Sequence of chain 2.B:
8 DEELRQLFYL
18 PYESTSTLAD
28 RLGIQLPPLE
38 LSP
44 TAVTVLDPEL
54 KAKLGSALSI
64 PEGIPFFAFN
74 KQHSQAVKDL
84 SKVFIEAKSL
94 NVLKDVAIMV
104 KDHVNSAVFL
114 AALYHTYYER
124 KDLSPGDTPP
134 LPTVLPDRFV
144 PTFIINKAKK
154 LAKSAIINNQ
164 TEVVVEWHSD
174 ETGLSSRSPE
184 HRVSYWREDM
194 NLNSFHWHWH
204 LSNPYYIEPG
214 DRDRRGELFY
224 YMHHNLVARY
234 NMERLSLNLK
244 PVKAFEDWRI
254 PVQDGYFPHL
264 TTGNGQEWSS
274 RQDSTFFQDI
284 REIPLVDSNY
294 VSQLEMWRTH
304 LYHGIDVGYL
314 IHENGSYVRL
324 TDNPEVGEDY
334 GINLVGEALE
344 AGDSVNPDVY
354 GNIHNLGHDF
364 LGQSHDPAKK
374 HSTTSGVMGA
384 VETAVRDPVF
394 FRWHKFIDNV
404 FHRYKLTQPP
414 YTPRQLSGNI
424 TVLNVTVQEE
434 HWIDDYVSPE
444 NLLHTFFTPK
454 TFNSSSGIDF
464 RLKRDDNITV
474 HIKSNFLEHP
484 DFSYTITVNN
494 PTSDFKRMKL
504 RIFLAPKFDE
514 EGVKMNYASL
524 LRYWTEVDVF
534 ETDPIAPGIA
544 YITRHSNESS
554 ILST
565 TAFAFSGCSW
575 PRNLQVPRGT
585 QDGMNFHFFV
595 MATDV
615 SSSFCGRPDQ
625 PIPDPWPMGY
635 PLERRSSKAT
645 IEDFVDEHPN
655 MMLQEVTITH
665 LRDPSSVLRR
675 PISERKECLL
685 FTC

Binding-site contacts:
Ligand atom O7 contacts residue ARG28 of chain 2.B at 2.6 Å (salt-bridge).
Ligand atom C8 contacts residue ARG28 of chain 2.B at 3.7 Å.
Ligand atom C8 contacts residue LEU17 of chain 2.B at 4.2 Å (hydrophobic).
Ligand atom O7 contacts residue ASN456 of chain 2.B at 3.5 Å (h-bond).
Ligand atom C4 contacts residue ASN456 of chain 2.B at 4.2 Å.
Ligand atom C3 contacts residue LEU29 of chain 2.B at 4.3 Å (hydrophobic).
Ligand atom C2 contacts residue THR472 of chain 2.B at 3.9 Å.
Ligand atom N2 contacts residue ARG28 of chain 2.B at 4.2 Å.
Ligand atom C3 contacts residue ASN456 of chain 2.B at 3.7 Å.
Ligand atom C8 contacts residue HIS474 of chain 2.B at 4.2 Å.
Ligand atom C8 contacts residue THR472 of chain 2.B at 4.3 Å.
Ligand atom O3 contacts residue LEU29 of chain 2.B at 3.9 Å.
Ligand atom C7 contacts residue THR472 of chain 2.B at 4.2 Å.
Ligand atom C5 contacts residue SER459 of chain 2.B at 4.3 Å.
Ligand atom O3 contacts residue ARG28 of chain 2.B at 3.1 Å (salt-bridge).
Ligand atom O6 contacts residue SER458 of chain 2.B at 4.0 Å.
Ligand atom C3 contacts residue ARG28 of chain 2.B at 4.3 Å.
Ligand atom C2 contacts residue ASN456 of chain 2.B at 2.4 Å.
Ligand atom C6 contacts residue SER459 of chain 2.B at 4.0 Å.
Ligand atom C1 contacts residue ASN456 of chain 2.B at 1.4 Å.
Ligand atom C7 contacts residue ASN456 of chain 2.B at 3.3 Å.
Ligand atom C7 contacts residue EDO1 of chain 2.AA at 4.2 Å.
Ligand atom N2 contacts residue LEU29 of chain 2.B at 3.7 Å.
Ligand atom C3 contacts residue THR472 of chain 2.B at 3.9 Å.
Ligand atom O6 contacts residue SER459 of chain 2.B at 3.3 Å.
Ligand atom C7 contacts residue ARG28 of chain 2.B at 3.5 Å.
Ligand atom O5 contacts residue SER458 of chain 2.B at 4.1 Å.
Ligand atom C8 contacts residue LEU29 of chain 2.B at 3.6 Å (hydrophobic).
Ligand atom N2 contacts residue ASN456 of chain 2.B at 2.8 Å (h-bond).
Ligand atom C7 contacts residue LEU29 of chain 2.B at 4.0 Å (hydrophobic).
Ligand atom N2 contacts residue THR472 of chain 2.B at 3.2 Å (h-bond).
Ligand atom C1 contacts residue THR472 of chain 2.B at 3.8 Å.
Ligand atom O7 contacts residue EDO1 of chain 2.AA at 3.4 Å.
Ligand atom O5 contacts residue ASN456 of chain 2.B at 2.4 Å (h-bond).
Ligand atom C2 contacts residue ARG28 of chain 2.B at 4.0 Å.
Ligand atom O6 contacts residue TYR16 of chain 2.B at 4.3 Å.
Ligand atom C5 contacts residue ASN456 of chain 2.B at 3.7 Å.
Ligand atom C8 contacts residue GLU165 of chain 2.B at 3.6 Å.
Ligand atom O5 contacts residue SER459 of chain 2.B at 4.1 Å.
Ligand atom C1 contacts residue SER458 of chain 2.B at 4.1 Å.

This protein binds this small molecule.
Small molecule (SMILES): CC(=O)N[C@H]1[C@H](O[C@H]2[C@H](O)[C@@H](NC(C)=O)CO[C@@H]2CO)O[C@H](CO)[C@@H](O)[C@@H]1O